Binding-site contacts:
Ligand atom C4 contacts residue ASN146 of chain 1.A at 4.1 Å.
Ligand atom C7 contacts residue ASN146 of chain 1.A at 3.5 Å.
Ligand atom O3 contacts residue CYS309 of chain 1.A at 3.7 Å.
Ligand atom C8 contacts residue SER311 of chain 1.A at 4.0 Å.
Ligand atom C2 contacts residue ASN146 of chain 1.A at 2.3 Å.
Ligand atom C3 contacts residue GLN310 of chain 1.A at 3.9 Å.
Ligand atom C2 contacts residue SER311 of chain 1.A at 4.1 Å.
Ligand atom O5 contacts residue GLN310 of chain 1.A at 4.4 Å.
Ligand atom C8 contacts residue VAL138 of chain 1.A at 4.0 Å (hydrophobic).
Ligand atom O7 contacts residue ASN146 of chain 1.A at 3.8 Å.
Ligand atom C3 contacts residue GLU95 of chain 1.A at 4.3 Å.
Ligand atom C3 contacts residue SER311 of chain 1.A at 4.3 Å.
Ligand atom O4 contacts residue GLN310 of chain 1.A at 4.2 Å.
Ligand atom O7 contacts residue PRO96 of chain 1.A at 3.7 Å.
Ligand atom C5 contacts residue GLU95 of chain 1.A at 4.4 Å.
Ligand atom O7 contacts residue VAL138 of chain 1.A at 4.3 Å.
Ligand atom C4 contacts residue GLU95 of chain 1.A at 3.3 Å.
Ligand atom O3 contacts residue GLU95 of chain 1.A at 4.0 Å.
Ligand atom C8 contacts residue LEU145 of chain 1.A at 3.6 Å (hydrophobic).
Ligand atom N2 contacts residue SER311 of chain 1.A at 3.2 Å (h-bond).
Ligand atom O5 contacts residue NAG1 of chain 1.N at 3.1 Å.
Ligand atom C1 contacts residue NAG1 of chain 1.N at 3.8 Å.
Ligand atom O6 contacts residue GLU95 of chain 1.A at 3.4 Å (salt-bridge).
Ligand atom N2 contacts residue ASN146 of chain 1.A at 2.8 Å (h-bond).
Ligand atom C3 contacts residue ASN146 of chain 1.A at 3.7 Å.
Ligand atom C7 contacts residue SER311 of chain 1.A at 4.1 Å.
Ligand atom O5 contacts residue LYS136 of chain 1.A at 4.1 Å.
Ligand atom O5 contacts residue ASN146 of chain 1.A at 2.4 Å (h-bond).
Ligand atom C5 contacts residue GLN310 of chain 1.A at 3.7 Å.
Ligand atom C3 contacts residue CYS309 of chain 1.A at 4.2 Å (hydrophobic).
Ligand atom C4 contacts residue GLN310 of chain 1.A at 4.2 Å.
Ligand atom C1 contacts residue SER311 of chain 1.A at 4.0 Å.
Ligand atom C6 contacts residue GLU95 of chain 1.A at 4.2 Å.
Ligand atom C1 contacts residue ASN146 of chain 1.A at 1.4 Å.
Ligand atom C1 contacts residue GLN310 of chain 1.A at 4.2 Å.
Ligand atom C6 contacts residue NAG1 of chain 1.N at 3.5 Å.
Ligand atom O6 contacts residue LYS136 of chain 1.A at 3.8 Å.
Ligand atom C5 contacts residue ASN146 of chain 1.A at 3.6 Å.
Ligand atom C5 contacts residue NAG1 of chain 1.N at 3.4 Å.
Ligand atom O4 contacts residue GLU95 of chain 1.A at 2.8 Å (salt-bridge).

Sequence of chain 1.A:
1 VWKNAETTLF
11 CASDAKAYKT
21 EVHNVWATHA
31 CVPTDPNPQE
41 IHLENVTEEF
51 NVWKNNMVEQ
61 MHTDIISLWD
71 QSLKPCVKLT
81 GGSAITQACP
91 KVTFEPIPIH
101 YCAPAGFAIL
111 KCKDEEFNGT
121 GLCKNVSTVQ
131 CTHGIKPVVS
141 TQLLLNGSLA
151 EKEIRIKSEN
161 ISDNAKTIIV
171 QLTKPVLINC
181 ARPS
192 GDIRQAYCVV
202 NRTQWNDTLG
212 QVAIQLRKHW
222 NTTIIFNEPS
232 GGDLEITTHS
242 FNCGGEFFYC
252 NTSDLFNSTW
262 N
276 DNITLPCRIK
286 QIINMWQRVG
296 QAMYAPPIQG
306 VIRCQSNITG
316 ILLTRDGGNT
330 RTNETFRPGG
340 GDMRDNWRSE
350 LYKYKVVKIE

The small molecule below binds the protein below.
Small molecule (SMILES): CC(=O)N[C@@H]1[C@@H](O)[C@H](O)[C@@H](CO)O[C@H]1O